A protein and the small-molecule ligand that binds it are described below.
Small molecule (SMILES): Nc1ncnc2c1ncn2[C@@H]1O[C@H](CO[P](=O)(O)O[P](=O)(O)NP(=O)(O)O)[C@@H](O)[C@H]1O

Binding-site contacts:
Ligand atom N1 contacts residue MET266 of chain 1.A at 3.0 Å (h-bond).
Ligand atom N7 contacts residue LEU318 of chain 1.A at 3.6 Å.
Ligand atom O2' contacts residue ARG470 of chain 1.A at 3.8 Å.
Ligand atom O3A contacts residue MG1 of chain 1.C at 3.2 Å.
Ligand atom O4' contacts residue GLY193 of chain 1.A at 3.8 Å.
Ligand atom C6 contacts residue MET266 of chain 1.A at 3.9 Å (hydrophobic).
Ligand atom O5' contacts residue MG1 of chain 1.C at 3.7 Å.
Ligand atom C5 contacts residue LEU318 of chain 1.A at 3.5 Å (hydrophobic).
Ligand atom O3' contacts residue ARG470 of chain 1.A at 2.8 Å (salt-bridge).
Ligand atom C4' contacts residue GLY193 of chain 1.A at 3.8 Å.
Ligand atom PB contacts residue MG1 of chain 1.C at 3.0 Å.
Ligand atom O2B contacts residue LYS194 of chain 1.A at 3.9 Å.
Ligand atom C6 contacts residue LEU318 of chain 1.A at 3.8 Å (hydrophobic).
Ligand atom O1G contacts residue GLY196 of chain 1.A at 3.8 Å.
Ligand atom PG contacts residue MG1 of chain 1.C at 3.3 Å.
Ligand atom C6 contacts residue ALA213 of chain 1.A at 3.6 Å (hydrophobic).
Ligand atom O1A contacts residue GLY195 of chain 1.A at 3.7 Å.
Ligand atom C4' contacts residue LYS194 of chain 1.A at 3.8 Å.
Ligand atom O1B contacts residue MG1 of chain 1.C at 2.0 Å.
Ligand atom C2 contacts residue MET266 of chain 1.A at 3.1 Å (hydrophobic).
Ligand atom N3 contacts residue MET266 of chain 1.A at 3.7 Å.
Ligand atom N3B contacts residue GLY196 of chain 1.A at 3.7 Å.
Ligand atom O3A contacts residue GLY196 of chain 1.A at 3.4 Å (h-bond).
Ligand atom N3B contacts residue MG1 of chain 1.C at 3.6 Å.
Ligand atom O2' contacts residue LEU318 of chain 1.A at 3.5 Å.
Ligand atom C6 contacts residue THR264 of chain 1.A at 3.8 Å.
Ligand atom O3G contacts residue MG1 of chain 1.C at 2.0 Å.
Ligand atom N1 contacts residue THR264 of chain 1.A at 3.8 Å.
Ligand atom O3A contacts residue GLY195 of chain 1.A at 3.4 Å.
Ligand atom N1 contacts residue ALA213 of chain 1.A at 3.4 Å.
Ligand atom O3G contacts residue ASP329 of chain 1.A at 2.8 Å (salt-bridge).
Ligand atom C4 contacts residue LEU318 of chain 1.A at 3.8 Å (hydrophobic).
Ligand atom O2A contacts residue MG1 of chain 1.C at 2.0 Å.
Ligand atom N6 contacts residue THR264 of chain 1.A at 2.8 Å (h-bond).
Ligand atom O2B contacts residue GLY195 of chain 1.A at 3.5 Å.
Ligand atom O4' contacts residue VAL200 of chain 1.A at 3.5 Å.
Ligand atom N6 contacts residue ALA213 of chain 1.A at 3.6 Å.
Ligand atom O1A contacts residue LYS215 of chain 1.A at 3.7 Å.
Ligand atom PA contacts residue MG1 of chain 1.C at 3.0 Å.
Ligand atom O2A contacts residue ASP329 of chain 1.A at 2.7 Å (salt-bridge).

Sequence of chain 1.A:
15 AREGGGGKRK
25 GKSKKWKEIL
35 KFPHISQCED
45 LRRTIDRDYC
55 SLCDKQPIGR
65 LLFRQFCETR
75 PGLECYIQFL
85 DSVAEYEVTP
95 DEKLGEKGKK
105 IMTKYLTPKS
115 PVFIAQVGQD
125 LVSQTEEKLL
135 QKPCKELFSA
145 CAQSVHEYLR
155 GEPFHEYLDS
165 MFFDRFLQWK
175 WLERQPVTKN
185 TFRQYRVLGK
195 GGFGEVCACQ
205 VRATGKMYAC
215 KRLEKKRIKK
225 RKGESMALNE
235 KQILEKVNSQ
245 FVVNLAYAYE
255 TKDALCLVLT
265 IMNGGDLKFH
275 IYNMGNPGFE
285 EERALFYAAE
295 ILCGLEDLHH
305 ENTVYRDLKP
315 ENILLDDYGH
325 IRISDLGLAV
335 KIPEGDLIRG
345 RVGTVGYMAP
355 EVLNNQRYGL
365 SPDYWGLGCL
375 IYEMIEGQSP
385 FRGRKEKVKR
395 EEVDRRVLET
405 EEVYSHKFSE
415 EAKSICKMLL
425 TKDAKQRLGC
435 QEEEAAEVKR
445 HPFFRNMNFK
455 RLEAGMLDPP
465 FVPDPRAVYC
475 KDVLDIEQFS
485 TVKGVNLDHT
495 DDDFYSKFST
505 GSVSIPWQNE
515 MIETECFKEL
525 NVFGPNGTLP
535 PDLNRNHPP